This small molecule binds to this protein.
Small molecule (SMILES): CCCCCCCCCCC[C@H](CC(=O)O)c1c(C)c(C)cc2c1nc1c(=O)[nH]c(=O)nc-1n2C[C@H](O)[C@H](O)[C@H](O)COP(=O)(O)O

Sequence of chain 1.A:
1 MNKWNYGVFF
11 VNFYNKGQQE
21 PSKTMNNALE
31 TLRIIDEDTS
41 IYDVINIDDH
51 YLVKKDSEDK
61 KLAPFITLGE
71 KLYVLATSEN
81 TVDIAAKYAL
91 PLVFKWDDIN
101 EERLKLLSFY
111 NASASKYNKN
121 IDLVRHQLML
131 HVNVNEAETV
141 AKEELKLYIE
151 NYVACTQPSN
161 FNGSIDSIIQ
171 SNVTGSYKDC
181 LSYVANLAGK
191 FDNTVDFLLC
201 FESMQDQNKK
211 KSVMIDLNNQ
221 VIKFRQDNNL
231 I

Sequence of chain 1.B:
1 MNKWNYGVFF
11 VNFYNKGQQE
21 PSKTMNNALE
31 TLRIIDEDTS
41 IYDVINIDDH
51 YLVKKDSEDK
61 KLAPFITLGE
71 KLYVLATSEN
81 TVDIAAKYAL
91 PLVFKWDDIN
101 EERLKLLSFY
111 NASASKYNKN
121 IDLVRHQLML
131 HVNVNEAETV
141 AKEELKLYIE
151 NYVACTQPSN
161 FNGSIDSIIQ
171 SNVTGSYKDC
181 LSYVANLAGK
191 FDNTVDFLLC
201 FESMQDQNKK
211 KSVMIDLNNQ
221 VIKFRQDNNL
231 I

Binding-site contacts:
Ligand atom C5' contacts residue MET25 of chain 1.A at 3.2 Å (hydrophobic).
Ligand atom C15 contacts residue PHE10 of chain 1.A at 3.7 Å (hydrophobic).
Ligand atom O5' contacts residue THR77 of chain 1.B at 3.6 Å.
Ligand atom O2P contacts residue THR77 of chain 1.B at 2.5 Å (h-bond).
Ligand atom C11 contacts residue THR24 of chain 1.A at 3.7 Å.
Ligand atom C1B contacts residue TYR14 of chain 1.A at 3.3 Å (hydrophobic).
Ligand atom C1' contacts residue TYR88 of chain 1.B at 3.7 Å (hydrophobic).
Ligand atom P contacts residue THR77 of chain 1.B at 3.6 Å.
Ligand atom C1B contacts residue LYS61 of chain 1.B at 3.8 Å.
Ligand atom O5' contacts residue THR81 of chain 1.B at 3.2 Å (h-bond).
Ligand atom C9A contacts residue ILE84 of chain 1.B at 3.6 Å (hydrophobic).
Ligand atom O2B contacts residue ILE84 of chain 1.B at 2.9 Å.
Ligand atom C7 contacts residue ILE84 of chain 1.B at 3.3 Å (hydrophobic).
Ligand atom O1' contacts residue TYR88 of chain 1.B at 2.5 Å (h-bond).
Ligand atom C14 contacts residue PHE10 of chain 1.A at 3.4 Å (hydrophobic).
Ligand atom C8M contacts residue ILE84 of chain 1.B at 3.8 Å (hydrophobic).
Ligand atom O2P contacts residue SER78 of chain 1.B at 2.8 Å (h-bond).
Ligand atom P contacts residue LYS61 of chain 1.B at 3.3 Å.
Ligand atom C8' contacts residue PHE13 of chain 1.A at 2.9 Å (hydrophobic).
Ligand atom C8 contacts residue ILE84 of chain 1.B at 3.5 Å (hydrophobic).
Ligand atom C8' contacts residue THR24 of chain 1.A at 3.8 Å.
Ligand atom P contacts residue SER78 of chain 1.B at 3.6 Å.
Ligand atom O4' contacts residue THR81 of chain 1.B at 3.4 Å (h-bond).
Ligand atom O4' contacts residue PRO64 of chain 1.B at 3.5 Å.
Ligand atom C5B contacts residue THR81 of chain 1.B at 3.0 Å.
Ligand atom N10 contacts residue TYR14 of chain 1.A at 3.1 Å (h-bond).
Ligand atom C9' contacts residue PHE13 of chain 1.A at 3.1 Å (hydrophobic).
Ligand atom O3P contacts residue LYS61 of chain 1.B at 2.5 Å.
Ligand atom O2 contacts residue LYS60 of chain 1.B at 3.6 Å.
Ligand atom C7M contacts residue ILE84 of chain 1.B at 3.3 Å (hydrophobic).
Ligand atom O3P contacts residue THR77 of chain 1.B at 3.8 Å.
Ligand atom O1' contacts residue LYS87 of chain 1.B at 3.6 Å.
Ligand atom O5' contacts residue LYS61 of chain 1.B at 3.8 Å.
Ligand atom C4A contacts residue TYR14 of chain 1.A at 3.6 Å (hydrophobic).
Ligand atom C10 contacts residue TYR14 of chain 1.A at 3.1 Å (hydrophobic).
Ligand atom O1P contacts residue LYS61 of chain 1.B at 2.8 Å (salt-bridge).
Ligand atom C6' contacts residue MET25 of chain 1.A at 3.1 Å (hydrophobic).
Ligand atom C9 contacts residue ILE84 of chain 1.B at 3.7 Å (hydrophobic).
Ligand atom N1 contacts residue TYR14 of chain 1.A at 3.3 Å (h-bond).
Ligand atom O1P contacts residue SER78 of chain 1.B at 3.3 Å (h-bond).